A small-molecule ligand and the protein it binds are described below.
Small molecule (SMILES): CC(=O)N[C@H]1[C@H](O[C@H]2[C@H](O)[C@@H](NC(C)=O)CO[C@@H]2CO)O[C@H](CO)[C@@H](O)[C@@H]1O

Binding-site contacts:
Ligand atom C8 contacts residue ARG63 of chain 1.C at 4.1 Å.
Ligand atom C1 contacts residue ASN64 of chain 1.C at 1.5 Å.
Ligand atom C7 contacts residue ASN64 of chain 1.C at 3.6 Å.
Ligand atom O5 contacts residue PHE95 of chain 1.C at 3.6 Å.
Ligand atom O5 contacts residue ASN64 of chain 1.C at 2.4 Å (h-bond).
Ligand atom O7 contacts residue ASN64 of chain 1.C at 3.9 Å.
Ligand atom O6 contacts residue PHE95 of chain 1.C at 3.8 Å.
Ligand atom C3 contacts residue ASN64 of chain 1.C at 3.6 Å.
Ligand atom C1 contacts residue PHE95 of chain 1.C at 3.8 Å (hydrophobic).
Ligand atom C8 contacts residue ASN64 of chain 1.C at 4.1 Å.
Ligand atom C5 contacts residue ASN64 of chain 1.C at 3.6 Å.
Ligand atom C4 contacts residue ASN64 of chain 1.C at 4.0 Å.
Ligand atom C2 contacts residue ASN64 of chain 1.C at 2.2 Å.
Ligand atom N2 contacts residue ASN64 of chain 1.C at 2.8 Å (h-bond).

Sequence of chain 1.C:
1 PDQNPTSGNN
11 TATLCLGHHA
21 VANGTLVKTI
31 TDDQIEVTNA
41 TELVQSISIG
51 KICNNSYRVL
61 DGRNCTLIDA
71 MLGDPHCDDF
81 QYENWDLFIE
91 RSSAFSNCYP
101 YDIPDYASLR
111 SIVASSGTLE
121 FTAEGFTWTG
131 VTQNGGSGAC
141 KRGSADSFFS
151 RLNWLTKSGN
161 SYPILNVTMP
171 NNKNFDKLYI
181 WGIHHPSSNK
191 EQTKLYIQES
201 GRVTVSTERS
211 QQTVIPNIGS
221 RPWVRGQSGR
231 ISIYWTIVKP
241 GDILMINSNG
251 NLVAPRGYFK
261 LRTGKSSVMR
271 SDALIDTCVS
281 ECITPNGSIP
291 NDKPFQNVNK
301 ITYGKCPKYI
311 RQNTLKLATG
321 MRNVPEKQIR